The protein below binds the small molecule below.
Small molecule (SMILES): CNCCN(C)c1cccc(CCc2cc(C)cc(N)n2)c1

Binding-site contacts:
Ligand atom C12 contacts residue HEM1 of chain 1.B at 3.5 Å.
Ligand atom C09 contacts residue HEM1 of chain 1.B at 3.5 Å.
Ligand atom C15 contacts residue HIS128 of chain 1.A at 3.7 Å.
Ligand atom C07 contacts residue HEM1 of chain 1.B at 3.6 Å.
Ligand atom C14 contacts residue HIS128 of chain 1.A at 3.1 Å.
Ligand atom C03 contacts residue HEM1 of chain 1.B at 3.5 Å.
Ligand atom C09 contacts residue ILE218 of chain 1.A at 3.7 Å (hydrophobic).
Ligand atom C12 contacts residue ILE218 of chain 1.A at 3.7 Å (hydrophobic).
Ligand atom C16 contacts residue HEM1 of chain 1.B at 3.1 Å.
Ligand atom C07 contacts residue GLY237 of chain 1.A at 3.6 Å.
Ligand atom N02 contacts residue TYR239 of chain 1.A at 3.8 Å.
Ligand atom N02 contacts residue GLU243 of chain 1.A at 2.7 Å (salt-bridge).
Ligand atom C02 contacts residue GLU243 of chain 1.A at 3.5 Å.
Ligand atom C17 contacts residue HEM1 of chain 1.B at 3.0 Å.
Ligand atom C13 contacts residue HEM1 of chain 1.B at 3.9 Å.
Ligand atom C12 contacts residue GLN129 of chain 1.A at 3.6 Å.
Ligand atom N17 contacts residue HEM1 of chain 1.B at 3.8 Å.
Ligand atom N01 contacts residue GLU243 of chain 1.A at 2.7 Å (salt-bridge).
Ligand atom C03 contacts residue GLY237 of chain 1.A at 4.0 Å.
Ligand atom N02 contacts residue TRP238 of chain 1.A at 2.9 Å (h-bond).
Ligand atom C08 contacts residue GLU243 of chain 1.A at 3.5 Å.
Ligand atom C13 contacts residue GLN129 of chain 1.A at 3.5 Å.
Ligand atom C08 contacts residue HEM1 of chain 1.B at 3.4 Å.
Ligand atom C15 contacts residue HEM1 of chain 1.B at 3.8 Å.
Ligand atom C17 contacts residue TYR357 of chain 1.A at 3.5 Å (hydrophobic).
Ligand atom C04 contacts residue HEM1 of chain 1.B at 4.0 Å.
Ligand atom C07 contacts residue ASN236 of chain 1.A at 3.9 Å.
Ligand atom C13 contacts residue HIS128 of chain 1.A at 3.3 Å.
Ligand atom C02 contacts residue HEM1 of chain 1.B at 3.7 Å.
Ligand atom C21 contacts residue H4B1 of chain 1.C at 3.8 Å.
Ligand atom C11 contacts residue HEM1 of chain 1.B at 3.2 Å.
Ligand atom C06 contacts residue GLU243 of chain 1.A at 3.5 Å.
Ligand atom C12 contacts residue HIS128 of chain 1.A at 4.0 Å.
Ligand atom N02 contacts residue HEM1 of chain 1.B at 3.4 Å.
Ligand atom C02 contacts residue TRP238 of chain 1.A at 4.0 Å (hydrophobic).
Ligand atom C14 contacts residue HEM1 of chain 1.B at 4.0 Å.
Ligand atom N01 contacts residue HEM1 of chain 1.B at 3.9 Å.
Ligand atom C11 contacts residue ILE218 of chain 1.A at 3.7 Å (hydrophobic).
Ligand atom C07 contacts residue PHE235 of chain 1.A at 3.6 Å (hydrophobic).
Ligand atom C05 contacts residue ILE218 of chain 1.A at 3.6 Å (hydrophobic).

Sequence of chain 1.A:
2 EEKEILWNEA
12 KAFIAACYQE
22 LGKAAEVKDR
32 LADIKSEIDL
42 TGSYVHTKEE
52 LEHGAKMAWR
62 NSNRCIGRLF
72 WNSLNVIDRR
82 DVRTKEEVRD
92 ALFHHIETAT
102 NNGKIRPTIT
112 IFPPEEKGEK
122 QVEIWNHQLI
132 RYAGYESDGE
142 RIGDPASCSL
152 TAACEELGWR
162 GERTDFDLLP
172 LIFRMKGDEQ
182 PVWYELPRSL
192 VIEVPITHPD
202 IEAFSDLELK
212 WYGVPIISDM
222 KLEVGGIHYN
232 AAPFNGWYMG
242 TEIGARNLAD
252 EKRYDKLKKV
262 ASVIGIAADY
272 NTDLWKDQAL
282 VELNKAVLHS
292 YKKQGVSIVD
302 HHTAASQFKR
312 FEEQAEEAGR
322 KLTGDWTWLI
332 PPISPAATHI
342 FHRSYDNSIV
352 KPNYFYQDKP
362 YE